A protein and the small-molecule ligand that binds it are described below.
Small molecule (SMILES): O=C(O)COP(=O)(O)O

Binding-site contacts:
Ligand atom O4P contacts residue GLY213 of chain 1.A at 3.6 Å.
Ligand atom O3P contacts residue VAL234 of chain 1.A at 3.9 Å.
Ligand atom C1 contacts residue GLY235 of chain 1.A at 4.2 Å.
Ligand atom O4P contacts residue SER214 of chain 1.A at 2.8 Å (h-bond).
Ligand atom P contacts residue SER214 of chain 1.A at 3.7 Å.
Ligand atom C2 contacts residue LYS14 of chain 1.A at 4.2 Å.
Ligand atom O4P contacts residue ILE173 of chain 1.A at 3.5 Å.
Ligand atom O3P contacts residue GLY236 of chain 1.A at 3.7 Å.
Ligand atom O1P contacts residue LYS14 of chain 1.A at 3.4 Å (salt-bridge).
Ligand atom C2 contacts residue VAL234 of chain 1.A at 4.3 Å (hydrophobic).
Ligand atom P contacts residue GLY235 of chain 1.A at 3.6 Å.
Ligand atom O4P contacts residue ALA172 of chain 1.A at 3.5 Å (h-bond).
Ligand atom O1 contacts residue GLU168 of chain 1.A at 3.8 Å.
Ligand atom C2 contacts residue GLU168 of chain 1.A at 3.5 Å.
Ligand atom O3P contacts residue GLY235 of chain 1.A at 2.8 Å (h-bond).
Ligand atom C1 contacts residue LYS14 of chain 1.A at 3.7 Å.
Ligand atom O2 contacts residue HIS96 of chain 1.A at 3.2 Å (h-bond).
Ligand atom O4P contacts residue GLY174 of chain 1.A at 2.8 Å (h-bond).
Ligand atom O2 contacts residue ASN12 of chain 1.A at 3.7 Å.
Ligand atom O1 contacts residue ILE173 of chain 1.A at 3.4 Å.
Ligand atom O2P contacts residue GLY235 of chain 1.A at 3.6 Å.
Ligand atom O1 contacts residue HIS96 of chain 1.A at 2.7 Å (h-bond).
Ligand atom O2P contacts residue GLY174 of chain 1.A at 3.9 Å.
Ligand atom O3P contacts residue VAL215 of chain 1.A at 4.2 Å.
Ligand atom O1 contacts residue ASN12 of chain 1.A at 4.2 Å.
Ligand atom C2 contacts residue GLY213 of chain 1.A at 4.1 Å.
Ligand atom P contacts residue GLY174 of chain 1.A at 3.8 Å.
Ligand atom C1 contacts residue HIS96 of chain 1.A at 3.4 Å.
Ligand atom O1P contacts residue ILE173 of chain 1.A at 3.9 Å.
Ligand atom O2 contacts residue LEU233 of chain 1.A at 3.6 Å.
Ligand atom O3P contacts residue SER214 of chain 1.A at 3.6 Å (h-bond).
Ligand atom O1 contacts residue LYS14 of chain 1.A at 2.8 Å (salt-bridge).
Ligand atom C1 contacts residue ILE173 of chain 1.A at 4.2 Å (hydrophobic).
Ligand atom P contacts residue GLY236 of chain 1.A at 3.8 Å.
Ligand atom C1 contacts residue GLU168 of chain 1.A at 3.2 Å.
Ligand atom O2P contacts residue GLY236 of chain 1.A at 2.9 Å (h-bond).
Ligand atom C2 contacts residue GLY235 of chain 1.A at 3.4 Å.
Ligand atom O2 contacts residue GLU168 of chain 1.A at 2.6 Å (salt-bridge).
Ligand atom O1P contacts residue GLY235 of chain 1.A at 3.4 Å.
Ligand atom C2 contacts residue LEU233 of chain 1.A at 4.0 Å (hydrophobic).

Sequence of chain 1.A:
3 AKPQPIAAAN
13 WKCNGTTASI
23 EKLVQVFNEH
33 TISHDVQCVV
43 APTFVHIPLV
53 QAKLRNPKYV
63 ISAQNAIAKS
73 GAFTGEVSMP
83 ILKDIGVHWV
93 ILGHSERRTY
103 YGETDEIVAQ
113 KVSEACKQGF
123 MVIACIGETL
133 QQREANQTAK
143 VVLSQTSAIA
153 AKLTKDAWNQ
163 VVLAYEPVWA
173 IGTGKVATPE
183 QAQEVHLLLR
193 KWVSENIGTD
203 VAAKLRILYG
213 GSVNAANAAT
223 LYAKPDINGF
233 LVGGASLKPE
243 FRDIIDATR